A small-molecule ligand and the protein it binds are described below.
Small molecule (SMILES): N=C(NO)NCCC[C@H](N)C(=O)O

Sequence of chain 1.B:
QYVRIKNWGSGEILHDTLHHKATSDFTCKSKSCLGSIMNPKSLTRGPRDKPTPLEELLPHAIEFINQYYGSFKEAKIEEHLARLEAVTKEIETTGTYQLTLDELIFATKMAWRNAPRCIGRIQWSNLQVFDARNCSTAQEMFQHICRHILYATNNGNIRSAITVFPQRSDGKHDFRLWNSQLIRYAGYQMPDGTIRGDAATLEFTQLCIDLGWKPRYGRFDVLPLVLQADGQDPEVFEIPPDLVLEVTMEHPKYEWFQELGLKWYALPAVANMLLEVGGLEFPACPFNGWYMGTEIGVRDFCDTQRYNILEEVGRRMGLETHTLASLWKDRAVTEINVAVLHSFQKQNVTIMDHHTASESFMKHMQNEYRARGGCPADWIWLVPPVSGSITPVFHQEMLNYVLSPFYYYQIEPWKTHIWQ

Binding-site contacts:
Ligand atom O contacts residue GLU295 of chain 1.B at 3.5 Å.
Ligand atom CZ contacts residue GLU295 of chain 1.B at 3.5 Å.
Ligand atom C contacts residue TYR291 of chain 1.B at 3.4 Å (hydrophobic).
Ligand atom NH2 contacts residue TYR291 of chain 1.B at 3.9 Å.
Ligand atom OXT contacts residue ASP300 of chain 1.B at 3.7 Å.
Ligand atom C contacts residue GLN181 of chain 1.B at 3.5 Å.
Ligand atom C contacts residue ASP300 of chain 1.B at 3.6 Å.
Ligand atom OXT contacts residue GLN181 of chain 1.B at 2.9 Å (h-bond).
Ligand atom CG contacts residue HEM1 of chain 1.K at 3.8 Å.
Ligand atom NH2 contacts residue GLU295 of chain 1.B at 2.8 Å (salt-bridge).
Ligand atom NH2 contacts residue TRP290 of chain 1.B at 2.7 Å (h-bond).
Ligand atom CA contacts residue HEM1 of chain 1.K at 3.9 Å.
Ligand atom OH1 contacts residue HEM1 of chain 1.K at 3.0 Å (h-bond).
Ligand atom NH1 contacts residue TRP290 of chain 1.B at 4.0 Å.
Ligand atom CA contacts residue GLN181 of chain 1.B at 3.4 Å.
Ligand atom NH2 contacts residue HEM1 of chain 1.K at 3.3 Å.
Ligand atom CG contacts residue GLU295 of chain 1.B at 3.5 Å.
Ligand atom OXT contacts residue TYR265 of chain 1.B at 3.6 Å.
Ligand atom OH1 contacts residue GLY289 of chain 1.B at 3.3 Å (h-bond).
Ligand atom NH2 contacts residue PRO268 of chain 1.B at 4.0 Å.
Ligand atom CD contacts residue GLU295 of chain 1.B at 3.7 Å.
Ligand atom CB contacts residue GLN181 of chain 1.B at 3.7 Å.
Ligand atom N contacts residue HEM1 of chain 1.K at 2.9 Å (h-bond).
Ligand atom CB contacts residue GLU295 of chain 1.B at 3.3 Å.
Ligand atom O contacts residue ASP300 of chain 1.B at 2.7 Å (salt-bridge).
Ligand atom OH1 contacts residue TRP290 of chain 1.B at 3.4 Å (h-bond).
Ligand atom CA contacts residue GLU295 of chain 1.B at 3.6 Å.
Ligand atom NH1 contacts residue PRO268 of chain 1.B at 4.0 Å.
Ligand atom CB contacts residue PRO268 of chain 1.B at 4.0 Å (hydrophobic).
Ligand atom OXT contacts residue TYR291 of chain 1.B at 2.8 Å (h-bond).
Ligand atom CZ contacts residue PRO268 of chain 1.B at 3.6 Å (hydrophobic).
Ligand atom CD contacts residue VAL270 of chain 1.B at 4.0 Å (hydrophobic).
Ligand atom CZ contacts residue HEM1 of chain 1.K at 3.8 Å.
Ligand atom CZ contacts residue TRP290 of chain 1.B at 3.7 Å (hydrophobic).
Ligand atom O contacts residue TYR291 of chain 1.B at 3.3 Å.
Ligand atom NE contacts residue PRO268 of chain 1.B at 3.6 Å.
Ligand atom CD contacts residue PRO268 of chain 1.B at 3.9 Å (hydrophobic).
Ligand atom NH1 contacts residue HEM1 of chain 1.K at 3.6 Å.
Ligand atom NE contacts residue GLU295 of chain 1.B at 2.8 Å (salt-bridge).
Ligand atom N contacts residue GLU295 of chain 1.B at 3.0 Å (salt-bridge).